The protein below binds the small molecule below.
Small molecule (SMILES): CCCSc1c(F)c(F)c(S(N)(=O)=O)c(F)c1F

Binding-site contacts:
Ligand atom C7 contacts residue HIS200 of chain 1.B at 3.4 Å.
Ligand atom F16 contacts residue ALA121 of chain 1.B at 3.4 Å.
Ligand atom F18 contacts residue LEU198 of chain 1.B at 3.7 Å.
Ligand atom C7 contacts residue LEU198 of chain 1.B at 3.5 Å (hydrophobic).
Ligand atom S1 contacts residue ZN1 of chain 1.G at 3.0 Å.
Ligand atom F17 contacts residue LEU198 of chain 1.B at 3.3 Å.
Ligand atom C10 contacts residue LEU198 of chain 1.B at 3.7 Å (hydrophobic).
Ligand atom C5 contacts residue LEU198 of chain 1.B at 3.6 Å (hydrophobic).
Ligand atom N2 contacts residue THR199 of chain 1.B at 3.0 Å (h-bond).
Ligand atom F16 contacts residue HIS94 of chain 1.B at 3.5 Å.
Ligand atom C10 contacts residue HIS94 of chain 1.B at 3.8 Å.
Ligand atom N2 contacts residue ZN1 of chain 1.G at 1.9 Å.
Ligand atom F15 contacts residue PHE91 of chain 1.B at 3.3 Å.
Ligand atom F18 contacts residue HIS200 of chain 1.B at 3.0 Å.
Ligand atom C14 contacts residue ALA135 of chain 1.B at 3.9 Å (hydrophobic).
Ligand atom O4 contacts residue TRP209 of chain 1.B at 3.6 Å.
Ligand atom F18 contacts residue PRO202 of chain 1.B at 3.8 Å.
Ligand atom O4 contacts residue THR199 of chain 1.B at 2.9 Å (h-bond).
Ligand atom O3 contacts residue VAL143 of chain 1.B at 3.9 Å.
Ligand atom O3 contacts residue ZN1 of chain 1.G at 2.9 Å.
Ligand atom O3 contacts residue HIS94 of chain 1.B at 3.2 Å.
Ligand atom N2 contacts residue HIS96 of chain 1.B at 3.4 Å (h-bond).
Ligand atom F17 contacts residue HIS200 of chain 1.B at 3.2 Å.
Ligand atom C9 contacts residue LEU198 of chain 1.B at 3.8 Å (hydrophobic).
Ligand atom F18 contacts residue PRO201 of chain 1.B at 3.4 Å.
Ligand atom S11 contacts residue EDO1 of chain 1.I at 3.9 Å.
Ligand atom S1 contacts residue HIS94 of chain 1.B at 3.8 Å.
Ligand atom N2 contacts residue HIS94 of chain 1.B at 3.1 Å (h-bond).
Ligand atom C8 contacts residue LEU198 of chain 1.B at 3.7 Å (hydrophobic).
Ligand atom C14 contacts residue PRO202 of chain 1.B at 3.8 Å (hydrophobic).
Ligand atom F17 contacts residue THR199 of chain 1.B at 3.1 Å.
Ligand atom O3 contacts residue HIS119 of chain 1.B at 3.4 Å (h-bond).
Ligand atom O3 contacts residue TRP209 of chain 1.B at 3.9 Å.
Ligand atom O4 contacts residue LEU198 of chain 1.B at 3.2 Å.
Ligand atom C14 contacts residue ACT1 of chain 1.J at 3.9 Å.
Ligand atom C5 contacts residue HIS94 of chain 1.B at 3.9 Å.
Ligand atom C13 contacts residue ALA135 of chain 1.B at 3.9 Å (hydrophobic).
Ligand atom C6 contacts residue HIS200 of chain 1.B at 3.6 Å.
Ligand atom C6 contacts residue LEU198 of chain 1.B at 3.5 Å (hydrophobic).
Ligand atom N2 contacts residue HIS119 of chain 1.B at 3.4 Å (h-bond).

Sequence of chain 1.B:
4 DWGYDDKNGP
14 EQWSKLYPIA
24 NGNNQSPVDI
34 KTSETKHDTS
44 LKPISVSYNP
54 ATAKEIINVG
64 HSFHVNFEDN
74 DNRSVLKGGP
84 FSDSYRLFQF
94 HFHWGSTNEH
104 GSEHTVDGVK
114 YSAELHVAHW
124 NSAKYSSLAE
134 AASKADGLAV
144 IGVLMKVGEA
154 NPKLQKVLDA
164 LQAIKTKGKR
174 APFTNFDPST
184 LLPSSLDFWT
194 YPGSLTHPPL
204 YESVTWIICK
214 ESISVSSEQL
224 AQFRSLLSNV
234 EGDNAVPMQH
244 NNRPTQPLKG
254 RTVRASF